Binding-site contacts:
Ligand atom C3 contacts residue ASN244 of chain 1.C at 3.9 Å.
Ligand atom C5 contacts residue ASN244 of chain 1.C at 3.8 Å.
Ligand atom C4 contacts residue ASN244 of chain 1.C at 4.3 Å.
Ligand atom C1 contacts residue ASN247 of chain 1.C at 4.5 Å.
Ligand atom C6 contacts residue THR246 of chain 1.C at 3.6 Å.
Ligand atom C5 contacts residue THR246 of chain 1.C at 3.8 Å.
Ligand atom O5 contacts residue THR246 of chain 1.C at 3.6 Å.
Ligand atom C6 contacts residue ASN247 of chain 1.C at 4.1 Å.
Ligand atom C1 contacts residue ASN244 of chain 1.C at 1.5 Å.
Ligand atom O5 contacts residue ASN247 of chain 1.C at 3.6 Å.
Ligand atom O6 contacts residue THR246 of chain 1.C at 4.1 Å.
Ligand atom C2 contacts residue ASN244 of chain 1.C at 2.5 Å.
Ligand atom O6 contacts residue ASN247 of chain 1.C at 3.8 Å.
Ligand atom C1 contacts residue THR246 of chain 1.C at 4.0 Å.
Ligand atom C7 contacts residue ASN244 of chain 1.C at 3.9 Å.
Ligand atom N2 contacts residue ASN244 of chain 1.C at 3.0 Å (h-bond).
Ligand atom O5 contacts residue ASN244 of chain 1.C at 2.4 Å (h-bond).
Ligand atom O7 contacts residue ASN244 of chain 1.C at 4.3 Å.

Sequence of chain 1.C:
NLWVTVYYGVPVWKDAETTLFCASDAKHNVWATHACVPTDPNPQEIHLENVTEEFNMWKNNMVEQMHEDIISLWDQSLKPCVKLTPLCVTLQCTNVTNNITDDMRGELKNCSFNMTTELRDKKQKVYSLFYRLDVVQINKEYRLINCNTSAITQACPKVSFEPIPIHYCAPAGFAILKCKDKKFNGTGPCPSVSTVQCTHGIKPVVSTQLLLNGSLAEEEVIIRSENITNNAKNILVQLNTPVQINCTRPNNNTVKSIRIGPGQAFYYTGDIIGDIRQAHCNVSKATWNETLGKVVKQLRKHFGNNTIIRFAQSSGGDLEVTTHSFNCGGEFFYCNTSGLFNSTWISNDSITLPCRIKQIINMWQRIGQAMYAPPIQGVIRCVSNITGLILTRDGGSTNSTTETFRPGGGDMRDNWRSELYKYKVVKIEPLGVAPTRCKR

A small-molecule ligand and the protein it binds are described below.
Small molecule (SMILES): CC(=O)N[C@H]1[C@H](O[C@H]2[C@H](O)[C@@H](NC(C)=O)CO[C@@H]2CO)O[C@H](CO)[C@@H](O)[C@@H]1O